The small molecule below binds the protein below.
Small molecule (SMILES): O=C(O)[C@@H]1CCCN1C(=O)[C@@H]1CCCN1C(=O)[C@@H]1CCCN1C(=O)[C@@H]1CCCN1C(=O)[C@@H]1CCCN1C(=O)[C@@H]1CCCN1C(=O)[C@@H]1CCCN1C(=O)[C@@H]1CCCN1C(=O)[C@@H]1CCCN1C(=O)[C@@H]1CCCN1C(=O)[C@@H]1CCCN1C(=O)[C@@H]1CCCN1

Sequence of chain 1.C:
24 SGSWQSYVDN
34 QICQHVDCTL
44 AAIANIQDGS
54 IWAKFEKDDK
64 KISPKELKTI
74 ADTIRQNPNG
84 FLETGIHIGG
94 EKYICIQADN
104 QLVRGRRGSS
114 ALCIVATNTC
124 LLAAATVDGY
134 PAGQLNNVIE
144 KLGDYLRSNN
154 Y

Binding-site contacts:
Ligand atom CB contacts residue GLN34 of chain 1.C at 3.4 Å.
Ligand atom CB contacts residue TYR154 of chain 1.C at 3.8 Å (hydrophobic).
Ligand atom CD contacts residue TYR154 of chain 1.C at 3.9 Å (hydrophobic).
Ligand atom CD contacts residue LEU149 of chain 1.C at 3.7 Å (hydrophobic).
Ligand atom N contacts residue TRP27 of chain 1.C at 4.0 Å.
Ligand atom CG contacts residue TYR30 of chain 1.C at 3.5 Å (hydrophobic).
Ligand atom N contacts residue TYR148 of chain 1.C at 3.8 Å.
Ligand atom CB contacts residue TYR30 of chain 1.C at 3.8 Å (hydrophobic).
Ligand atom CG contacts residue SER26 of chain 1.C at 3.5 Å.
Ligand atom CA contacts residue TYR148 of chain 1.C at 3.7 Å (hydrophobic).
Ligand atom CD contacts residue GLN34 of chain 1.C at 3.9 Å.
Ligand atom C contacts residue SER24 of chain 1.C at 3.9 Å.
Ligand atom O contacts residue TYR30 of chain 1.C at 2.6 Å (h-bond).
Ligand atom O contacts residue TYR148 of chain 1.C at 2.8 Å (h-bond).
Ligand atom CB contacts residue SER24 of chain 1.C at 3.9 Å.
Ligand atom O contacts residue SER24 of chain 1.C at 2.8 Å (h-bond).
Ligand atom O contacts residue TRP27 of chain 1.C at 2.6 Å (h-bond).
Ligand atom N contacts residue TYR154 of chain 1.C at 3.9 Å.
Ligand atom CD contacts residue SER24 of chain 1.C at 3.3 Å.
Ligand atom CG contacts residue TRP27 of chain 1.C at 3.8 Å (hydrophobic).
Ligand atom CA contacts residue TYR30 of chain 1.C at 3.4 Å (hydrophobic).
Ligand atom CD contacts residue TRP27 of chain 1.C at 4.1 Å (hydrophobic).
Ligand atom CB contacts residue TYR148 of chain 1.C at 3.7 Å (hydrophobic).
Ligand atom CA contacts residue SER24 of chain 1.C at 3.3 Å.
Ligand atom CD contacts residue GLY25 of chain 1.C at 3.0 Å.
Ligand atom C contacts residue TYR30 of chain 1.C at 3.5 Å (hydrophobic).
Ligand atom N contacts residue TYR30 of chain 1.C at 3.6 Å.
Ligand atom CG contacts residue LEU149 of chain 1.C at 3.4 Å (hydrophobic).
Ligand atom CA contacts residue TRP27 of chain 1.C at 3.9 Å (hydrophobic).
Ligand atom CD contacts residue TRP55 of chain 1.C at 3.9 Å (hydrophobic).
Ligand atom N contacts residue SER24 of chain 1.C at 3.9 Å.
Ligand atom CD contacts residue TYR148 of chain 1.C at 3.8 Å (hydrophobic).
Ligand atom O contacts residue TYR154 of chain 1.C at 3.0 Å (h-bond).
Ligand atom C contacts residue TRP27 of chain 1.C at 3.8 Å (hydrophobic).
Ligand atom CD contacts residue TYR30 of chain 1.C at 3.7 Å (hydrophobic).
Ligand atom CB contacts residue TRP55 of chain 1.C at 3.6 Å (hydrophobic).
Ligand atom CG contacts residue GLY25 of chain 1.C at 3.1 Å.
Ligand atom CG contacts residue TYR148 of chain 1.C at 3.9 Å (hydrophobic).
Ligand atom C contacts residue TYR148 of chain 1.C at 3.9 Å (hydrophobic).
Ligand atom CB contacts residue TRP27 of chain 1.C at 4.0 Å (hydrophobic).